This protein binds this small molecule.
Small molecule (SMILES): Cc1cc(C(C)(C)C)c(O)c(C)c1CC1=NCCN1

Binding-site contacts:
Ligand atom C4 contacts residue PHE390 of chain 1.B at 4.1 Å (hydrophobic).
Ligand atom C3 contacts residue VAL131 of chain 1.B at 4.0 Å (hydrophobic).
Ligand atom N13 contacts residue TRP387 of chain 1.B at 4.2 Å.
Ligand atom C9 contacts residue TRP387 of chain 1.B at 4.2 Å (hydrophobic).
Ligand atom C1 contacts residue VAL131 of chain 1.B at 4.0 Å (hydrophobic).
Ligand atom C1 contacts residue ILE202 of chain 1.B at 4.1 Å (hydrophobic).
Ligand atom C8 contacts residue VAL131 of chain 1.B at 4.1 Å (hydrophobic).
Ligand atom C11 contacts residue TRP387 of chain 1.B at 3.6 Å (hydrophobic).
Ligand atom C12 contacts residue PHE414 of chain 1.B at 3.3 Å (hydrophobic).
Ligand atom C2 contacts residue PHE390 of chain 1.B at 4.0 Å (hydrophobic).
Ligand atom C18 contacts residue VAL209 of chain 1.B at 4.0 Å (hydrophobic).
Ligand atom N10 contacts residue TRP387 of chain 1.B at 3.7 Å.
Ligand atom C11 contacts residue PHE390 of chain 1.B at 3.9 Å (hydrophobic).
Ligand atom O15 contacts residue PHE391 of chain 1.B at 3.5 Å.
Ligand atom C18 contacts residue ASN203 of chain 1.B at 3.5 Å.
Ligand atom N13 contacts residue CYS134 of chain 1.B at 3.4 Å (h-bond).
Ligand atom C11 contacts residue PHE414 of chain 1.B at 3.4 Å (hydrophobic).
Ligand atom C1 contacts residue PHE414 of chain 1.B at 3.9 Å (hydrophobic).
Ligand atom C3 contacts residue PHE390 of chain 1.B at 4.0 Å (hydrophobic).
Ligand atom C8 contacts residue CYS134 of chain 1.B at 4.2 Å (hydrophobic).
Ligand atom C12 contacts residue TYR418 of chain 1.B at 3.6 Å (hydrophobic).
Ligand atom C5 contacts residue PHE390 of chain 1.B at 4.0 Å (hydrophobic).
Ligand atom C8 contacts residue ASP130 of chain 1.B at 3.9 Å.
Ligand atom N10 contacts residue PHE390 of chain 1.B at 3.3 Å.
Ligand atom C19 contacts residue TYR208 of chain 1.B at 3.7 Å (hydrophobic).
Ligand atom C2 contacts residue VAL131 of chain 1.B at 3.6 Å (hydrophobic).
Ligand atom C18 contacts residue TYR208 of chain 1.B at 4.2 Å (hydrophobic).
Ligand atom N13 contacts residue TYR418 of chain 1.B at 3.4 Å.
Ligand atom C14 contacts residue CYS134 of chain 1.B at 3.7 Å (hydrophobic).
Ligand atom N13 contacts residue ASP130 of chain 1.B at 3.4 Å (salt-bridge).
Ligand atom C6 contacts residue PHE390 of chain 1.B at 4.0 Å (hydrophobic).
Ligand atom C12 contacts residue CYS134 of chain 1.B at 4.2 Å (hydrophobic).
Ligand atom C17 contacts residue MET394 of chain 1.B at 3.9 Å (hydrophobic).
Ligand atom C6 contacts residue VAL131 of chain 1.B at 4.2 Å (hydrophobic).
Ligand atom C7 contacts residue VAL131 of chain 1.B at 3.8 Å (hydrophobic).
Ligand atom C12 contacts residue TRP387 of chain 1.B at 3.9 Å (hydrophobic).
Ligand atom C19 contacts residue SER212 of chain 1.B at 3.8 Å.
Ligand atom C9 contacts residue CYS134 of chain 1.B at 3.9 Å (hydrophobic).
Ligand atom C9 contacts residue ASP130 of chain 1.B at 4.1 Å.
Ligand atom C7 contacts residue PHE390 of chain 1.B at 4.2 Å (hydrophobic).

Sequence of chain 1.B:
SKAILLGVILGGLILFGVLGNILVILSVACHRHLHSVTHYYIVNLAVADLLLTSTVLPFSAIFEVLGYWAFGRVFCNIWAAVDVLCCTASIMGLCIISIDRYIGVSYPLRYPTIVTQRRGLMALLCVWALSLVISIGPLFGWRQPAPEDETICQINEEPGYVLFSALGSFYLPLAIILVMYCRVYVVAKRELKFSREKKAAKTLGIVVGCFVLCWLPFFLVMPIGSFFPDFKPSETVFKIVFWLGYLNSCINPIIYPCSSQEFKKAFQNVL